This small molecule binds to this protein.
Small molecule (SMILES): CC(=O)N[C@@H]1[C@@H](O)[C@H](O)[C@@H](CO)O[C@H]1O

Binding-site contacts:
Ligand atom C5 contacts residue ASN315 of chain 34.B at 3.7 Å.
Ligand atom O7 contacts residue ASN315 of chain 34.B at 4.2 Å.
Ligand atom N2 contacts residue ASN315 of chain 34.B at 2.8 Å (h-bond).
Ligand atom O5 contacts residue VAL314 of chain 34.B at 3.8 Å.
Ligand atom C1 contacts residue ASN315 of chain 34.B at 1.4 Å.
Ligand atom C1 contacts residue VAL314 of chain 34.B at 4.4 Å (hydrophobic).
Ligand atom C2 contacts residue ASN315 of chain 34.B at 2.5 Å.
Ligand atom C6 contacts residue THR313 of chain 34.B at 4.5 Å.
Ligand atom C4 contacts residue ASN315 of chain 34.B at 4.3 Å.
Ligand atom C8 contacts residue ILE281 of chain 34.B at 4.5 Å (hydrophobic).
Ligand atom O5 contacts residue THR313 of chain 34.B at 4.3 Å.
Ligand atom O5 contacts residue ASN315 of chain 34.B at 2.4 Å (h-bond).
Ligand atom C6 contacts residue ASN315 of chain 34.B at 4.5 Å.
Ligand atom C3 contacts residue ASN315 of chain 34.B at 3.8 Å.
Ligand atom C8 contacts residue ASN315 of chain 34.B at 3.5 Å.
Ligand atom C7 contacts residue ASN315 of chain 34.B at 3.3 Å.

Sequence of chain 34.B:
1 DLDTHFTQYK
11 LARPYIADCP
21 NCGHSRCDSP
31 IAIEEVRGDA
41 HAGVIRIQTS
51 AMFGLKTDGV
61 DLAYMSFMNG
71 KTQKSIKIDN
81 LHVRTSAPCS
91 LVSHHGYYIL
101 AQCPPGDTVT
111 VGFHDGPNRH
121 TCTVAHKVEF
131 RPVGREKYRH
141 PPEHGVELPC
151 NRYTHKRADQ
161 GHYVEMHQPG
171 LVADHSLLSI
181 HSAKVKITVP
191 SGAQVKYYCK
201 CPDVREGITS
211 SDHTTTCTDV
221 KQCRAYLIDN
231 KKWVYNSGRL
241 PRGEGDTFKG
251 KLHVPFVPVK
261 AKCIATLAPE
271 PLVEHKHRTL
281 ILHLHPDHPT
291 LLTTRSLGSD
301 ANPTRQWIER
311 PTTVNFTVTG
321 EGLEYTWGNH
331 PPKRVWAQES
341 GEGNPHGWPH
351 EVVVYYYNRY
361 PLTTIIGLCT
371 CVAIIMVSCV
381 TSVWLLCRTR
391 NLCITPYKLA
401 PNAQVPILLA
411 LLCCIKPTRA